Sequence of chain 5.B:
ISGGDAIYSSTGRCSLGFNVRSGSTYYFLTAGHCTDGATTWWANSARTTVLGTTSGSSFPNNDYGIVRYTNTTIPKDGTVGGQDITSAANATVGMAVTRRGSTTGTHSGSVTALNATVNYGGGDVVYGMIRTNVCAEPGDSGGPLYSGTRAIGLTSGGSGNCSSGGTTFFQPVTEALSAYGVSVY

This small molecule binds to this protein.
Small molecule (SMILES): N[C@@H](Cc1ccc(O)cc1)C(=O)O

Binding-site contacts:
Ligand atom CB contacts residue GLU137 of chain 5.B at 3.6 Å.
Ligand atom OXT contacts residue SER141 of chain 5.B at 2.3 Å (h-bond).
Ligand atom OH contacts residue ALA136 of chain 5.B at 3.3 Å (h-bond).
Ligand atom CB contacts residue LEU1 of chain 5.BA at 0.7 Å (hydrophobic).
Ligand atom CD1 contacts residue ALA136 of chain 5.B at 3.7 Å (hydrophobic).
Ligand atom CB contacts residue SER141 of chain 5.B at 2.8 Å.
Ligand atom CE1 contacts residue GLY158 of chain 5.B at 3.6 Å.
Ligand atom CD2 contacts residue PRO138 of chain 5.B at 3.4 Å (hydrophobic).
Ligand atom CE1 contacts residue LEU1 of chain 5.BA at 1.3 Å (hydrophobic).
Ligand atom O contacts residue SER141 of chain 5.B at 2.4 Å (h-bond).
Ligand atom OXT contacts residue LEU1 of chain 5.BA at 0.0 Å (h-bond).
Ligand atom N contacts residue SER141 of chain 5.B at 2.8 Å (h-bond).
Ligand atom CZ contacts residue LEU1 of chain 5.BA at 2.2 Å (hydrophobic).
Ligand atom C contacts residue SER141 of chain 5.B at 1.7 Å.
Ligand atom O contacts residue LEU1 of chain 5.BA at 0.0 Å (h-bond).
Ligand atom N contacts residue GOL1 of chain 5.DA at 2.4 Å (h-bond).
Ligand atom CE1 contacts residue ALA136 of chain 5.B at 3.5 Å (hydrophobic).
Ligand atom CD2 contacts residue LEU1 of chain 5.BA at 1.9 Å (hydrophobic).
Ligand atom C contacts residue HIS33 of chain 5.B at 3.7 Å.
Ligand atom C contacts residue LEU1 of chain 5.BA at 0.0 Å (hydrophobic).
Ligand atom CG contacts residue LEU1 of chain 5.BA at 1.1 Å (hydrophobic).
Ligand atom CA contacts residue LEU1 of chain 5.BA at 0.1 Å (hydrophobic).
Ligand atom CD1 contacts residue LEU1 of chain 5.BA at 0.4 Å (hydrophobic).
Ligand atom OH contacts residue LEU1 of chain 5.BA at 3.6 Å.
Ligand atom OH contacts residue GLY160 of chain 5.B at 3.2 Å (h-bond).
Ligand atom N contacts residue SER156 of chain 5.B at 3.5 Å (h-bond).
Ligand atom O contacts residue PRO138 of chain 5.B at 3.6 Å.
Ligand atom CZ contacts residue ALA136 of chain 5.B at 3.2 Å (hydrophobic).
Ligand atom OH contacts residue SER159 of chain 5.B at 3.4 Å.
Ligand atom CD1 contacts residue GLY157 of chain 5.B at 3.6 Å.
Ligand atom N contacts residue LEU1 of chain 5.BA at 0.0 Å (h-bond).
Ligand atom CE2 contacts residue ALA136 of chain 5.B at 3.7 Å (hydrophobic).
Ligand atom OH contacts residue GLY158 of chain 5.B at 3.4 Å.
Ligand atom CE1 contacts residue GLY157 of chain 5.B at 3.7 Å.
Ligand atom CE2 contacts residue LEU1 of chain 5.BA at 2.4 Å (hydrophobic).
Ligand atom OXT contacts residue HIS33 of chain 5.B at 2.7 Å (h-bond).
Ligand atom CD2 contacts residue GLU137 of chain 5.B at 3.5 Å.
Ligand atom O contacts residue ASP140 of chain 5.B at 3.7 Å.
Ligand atom O contacts residue GLY139 of chain 5.B at 2.7 Å (h-bond).
Ligand atom CA contacts residue SER141 of chain 5.B at 2.5 Å.